Sequence of chain 1.A:
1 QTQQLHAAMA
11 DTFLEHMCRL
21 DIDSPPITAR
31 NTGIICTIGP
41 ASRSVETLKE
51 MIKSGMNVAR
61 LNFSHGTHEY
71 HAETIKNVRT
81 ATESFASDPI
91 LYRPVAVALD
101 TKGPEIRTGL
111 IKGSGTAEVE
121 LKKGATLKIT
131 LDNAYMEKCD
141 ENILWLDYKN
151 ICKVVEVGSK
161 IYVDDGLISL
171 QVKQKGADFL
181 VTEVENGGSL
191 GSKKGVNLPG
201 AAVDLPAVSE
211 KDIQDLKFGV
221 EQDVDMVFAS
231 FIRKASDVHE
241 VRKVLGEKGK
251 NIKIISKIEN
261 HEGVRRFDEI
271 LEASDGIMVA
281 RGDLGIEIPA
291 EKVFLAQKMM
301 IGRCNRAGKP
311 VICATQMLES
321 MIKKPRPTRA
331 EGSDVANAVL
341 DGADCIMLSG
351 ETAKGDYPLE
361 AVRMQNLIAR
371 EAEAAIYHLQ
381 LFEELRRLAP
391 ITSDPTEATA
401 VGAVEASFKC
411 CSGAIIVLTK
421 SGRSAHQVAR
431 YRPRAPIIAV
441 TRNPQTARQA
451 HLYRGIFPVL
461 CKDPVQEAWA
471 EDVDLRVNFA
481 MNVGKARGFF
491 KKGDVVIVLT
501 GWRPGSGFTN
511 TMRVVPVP

This small molecule binds to this protein.
Small molecule (SMILES): O=P(O)(O)OC[C@H]1O[C@](O)(COP(=O)(O)O)[C@@H](O)[C@@H]1O

Binding-site contacts:
Ligand atom O5 contacts residue GLY505 of chain 1.A at 3.8 Å.
Ligand atom O4 contacts residue GLY505 of chain 1.A at 2.9 Å (h-bond).
Ligand atom O2P contacts residue PRO504 of chain 1.A at 3.5 Å.
Ligand atom O4 contacts residue PHE508 of chain 1.A at 2.7 Å (h-bond).
Ligand atom C5 contacts residue GLY505 of chain 1.A at 3.3 Å.
Ligand atom P2 contacts residue THR419 of chain 1.A at 3.6 Å.
Ligand atom O6P contacts residue SER424 of chain 1.A at 3.7 Å.
Ligand atom C6 contacts residue SER424 of chain 1.A at 3.6 Å.
Ligand atom O2P contacts residue GLY505 of chain 1.A at 2.8 Å (h-bond).
Ligand atom O4 contacts residue THR509 of chain 1.A at 3.2 Å (h-bond).
Ligand atom O3 contacts residue TRP469 of chain 1.A at 3.7 Å.
Ligand atom P2 contacts residue SER421 of chain 1.A at 3.6 Å.
Ligand atom O6 contacts residue THR419 of chain 1.A at 3.7 Å.
Ligand atom O6P contacts residue GLY507 of chain 1.A at 2.8 Å (h-bond).
Ligand atom C4 contacts residue GLY505 of chain 1.A at 3.4 Å.
Ligand atom O1P contacts residue TRP469 of chain 1.A at 3.2 Å (h-bond).
Ligand atom P1 contacts residue ARG476 of chain 1.A at 3.7 Å.
Ligand atom O3P contacts residue LYS420 of chain 1.A at 3.2 Å (salt-bridge).
Ligand atom P2 contacts residue SER506 of chain 1.A at 3.6 Å.
Ligand atom O5P contacts residue SER506 of chain 1.A at 2.7 Å (h-bond).
Ligand atom O5P contacts residue SER421 of chain 1.A at 2.5 Å (h-bond).
Ligand atom O4P contacts residue ARG423 of chain 1.A at 3.8 Å.
Ligand atom O5P contacts residue LYS420 of chain 1.A at 3.4 Å (salt-bridge).
Ligand atom P2 contacts residue SER424 of chain 1.A at 3.6 Å.
Ligand atom O3 contacts residue GLY501 of chain 1.A at 3.0 Å.
Ligand atom C4 contacts residue THR509 of chain 1.A at 3.7 Å.
Ligand atom O3 contacts residue ARG503 of chain 1.A at 2.9 Å (salt-bridge).
Ligand atom O1 contacts residue ARG476 of chain 1.A at 3.5 Å (salt-bridge).
Ligand atom O6P contacts residue SER506 of chain 1.A at 3.4 Å.
Ligand atom O4P contacts residue THR419 of chain 1.A at 2.7 Å (h-bond).
Ligand atom C6 contacts residue LEU418 of chain 1.A at 3.6 Å (hydrophobic).
Ligand atom C6 contacts residue THR509 of chain 1.A at 3.2 Å.
Ligand atom O2P contacts residue LYS420 of chain 1.A at 3.2 Å.
Ligand atom O4P contacts residue SER424 of chain 1.A at 2.6 Å (h-bond).
Ligand atom O5P contacts residue THR419 of chain 1.A at 3.8 Å.
Ligand atom O1P contacts residue ARG476 of chain 1.A at 3.3 Å (salt-bridge).
Ligand atom C3 contacts residue GLY505 of chain 1.A at 3.5 Å.
Ligand atom O6 contacts residue LYS420 of chain 1.A at 3.2 Å (salt-bridge).
Ligand atom C3 contacts residue ARG503 of chain 1.A at 3.3 Å.
Ligand atom O3P contacts residue ARG476 of chain 1.A at 3.3 Å (salt-bridge).